Sequence of chain 41.G:
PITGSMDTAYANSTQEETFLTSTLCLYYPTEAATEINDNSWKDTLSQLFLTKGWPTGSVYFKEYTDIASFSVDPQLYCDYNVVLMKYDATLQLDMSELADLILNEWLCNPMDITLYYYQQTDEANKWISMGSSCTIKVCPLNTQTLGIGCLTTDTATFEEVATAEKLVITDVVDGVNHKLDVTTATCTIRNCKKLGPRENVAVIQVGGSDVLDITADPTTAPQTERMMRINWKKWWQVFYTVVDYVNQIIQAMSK

Binding-site contacts:
Ligand atom C1 contacts residue ASN12 of chain 41.G at 2.2 Å.
Ligand atom N2 contacts residue ASN12 of chain 41.G at 3.8 Å.
Ligand atom C7 contacts residue ASN12 of chain 41.G at 3.9 Å.
Ligand atom O7 contacts residue ASN12 of chain 41.G at 3.6 Å.
Ligand atom O5 contacts residue ASN12 of chain 41.G at 2.7 Å (h-bond).
Ligand atom C2 contacts residue ASN12 of chain 41.G at 3.3 Å.
Ligand atom C5 contacts residue ASN12 of chain 41.G at 4.1 Å.

This protein binds this small molecule.
Small molecule (SMILES): CC(=O)N[C@H]1[C@H](O[C@H]2[C@H](O)[C@@H](NC(C)=O)CO[C@@H]2CO)O[C@H](CO)[C@@H](O)[C@@H]1O